This small molecule binds to this protein.
Small molecule (SMILES): CC(=O)N[C@@H]1[C@@H](O)[C@H](O)[C@@H](CO)O[C@H]1O

Binding-site contacts:
Ligand atom O5 contacts residue ILE315 of chain 3.A at 3.8 Å.
Ligand atom C4 contacts residue ASN294 of chain 3.A at 4.4 Å.
Ligand atom C7 contacts residue ASN294 of chain 3.A at 3.2 Å.
Ligand atom C1 contacts residue ASN294 of chain 3.A at 1.5 Å.
Ligand atom O6 contacts residue GLN431 of chain 3.A at 4.2 Å.
Ligand atom C8 contacts residue VAL433 of chain 3.A at 4.0 Å (hydrophobic).
Ligand atom C2 contacts residue ASN294 of chain 3.A at 2.5 Å.
Ligand atom O7 contacts residue ASN294 of chain 3.A at 3.1 Å (h-bond).
Ligand atom C8 contacts residue ASN294 of chain 3.A at 4.4 Å.
Ligand atom O5 contacts residue ASN294 of chain 3.A at 2.5 Å (h-bond).
Ligand atom C5 contacts residue ASN294 of chain 3.A at 3.8 Å.
Ligand atom C3 contacts residue ASN294 of chain 3.A at 3.9 Å.
Ligand atom N2 contacts residue ASN294 of chain 3.A at 2.9 Å (h-bond).

Sequence of chain 3.A:
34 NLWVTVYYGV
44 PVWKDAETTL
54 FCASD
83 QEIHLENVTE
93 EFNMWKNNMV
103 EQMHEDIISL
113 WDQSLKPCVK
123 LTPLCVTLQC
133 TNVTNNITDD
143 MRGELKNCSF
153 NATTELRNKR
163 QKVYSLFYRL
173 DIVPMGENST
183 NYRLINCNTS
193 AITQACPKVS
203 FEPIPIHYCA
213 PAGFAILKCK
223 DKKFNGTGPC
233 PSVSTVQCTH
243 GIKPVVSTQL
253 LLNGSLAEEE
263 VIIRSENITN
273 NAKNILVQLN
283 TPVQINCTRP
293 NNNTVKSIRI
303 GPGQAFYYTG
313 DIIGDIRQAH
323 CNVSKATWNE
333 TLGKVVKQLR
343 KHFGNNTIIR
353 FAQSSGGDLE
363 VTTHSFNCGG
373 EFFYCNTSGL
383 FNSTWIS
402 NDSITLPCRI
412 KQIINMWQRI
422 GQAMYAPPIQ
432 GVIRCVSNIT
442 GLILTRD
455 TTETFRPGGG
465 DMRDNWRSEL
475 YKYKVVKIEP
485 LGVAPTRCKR